Sequence of chain 1.B:
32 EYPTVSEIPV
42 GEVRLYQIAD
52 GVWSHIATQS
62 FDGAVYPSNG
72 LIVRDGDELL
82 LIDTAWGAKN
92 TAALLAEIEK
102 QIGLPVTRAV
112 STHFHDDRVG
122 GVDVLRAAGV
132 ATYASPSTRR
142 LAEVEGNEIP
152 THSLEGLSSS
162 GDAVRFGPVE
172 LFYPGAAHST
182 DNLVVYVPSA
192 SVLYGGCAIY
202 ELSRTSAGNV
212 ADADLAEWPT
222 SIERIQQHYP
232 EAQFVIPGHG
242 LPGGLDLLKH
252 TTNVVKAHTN

Binding-site contacts:
Ligand atom N04 contacts residue HIS179 of chain 1.B at 3.4 Å.
Ligand atom N04 contacts residue ZN1 of chain 1.K at 2.7 Å.
Ligand atom O10 contacts residue ASN210 of chain 1.B at 2.7 Å (h-bond).
Ligand atom C12 contacts residue ARG205 of chain 1.B at 3.6 Å.
Ligand atom C24 contacts residue PHE62 of chain 1.B at 3.4 Å (hydrophobic).
Ligand atom C01 contacts residue HIS179 of chain 1.B at 3.7 Å.
Ligand atom C11 contacts residue TYR67 of chain 1.B at 3.7 Å (hydrophobic).
Ligand atom C23 contacts residue PHE62 of chain 1.B at 3.4 Å (hydrophobic).
Ligand atom C06 contacts residue ASN210 of chain 1.B at 3.0 Å.
Ligand atom N03 contacts residue HIS240 of chain 1.B at 3.0 Å (h-bond).
Ligand atom C14 contacts residue TYR67 of chain 1.B at 3.6 Å (hydrophobic).
Ligand atom C22 contacts residue TYR67 of chain 1.B at 3.5 Å (hydrophobic).
Ligand atom C14 contacts residue ARG205 of chain 1.B at 3.6 Å.
Ligand atom N03 contacts residue ZN1 of chain 1.J at 3.7 Å.
Ligand atom N05 contacts residue ARG205 of chain 1.B at 3.2 Å (salt-bridge).
Ligand atom C24 contacts residue TRP87 of chain 1.B at 3.7 Å (hydrophobic).
Ligand atom N04 contacts residue HIS240 of chain 1.B at 3.1 Å.
Ligand atom N18 contacts residue OH1 of chain 1.M at 2.5 Å (h-bond).
Ligand atom C02 contacts residue OH1 of chain 1.M at 3.1 Å.
Ligand atom N05 contacts residue HIS179 of chain 1.B at 3.6 Å.
Ligand atom N03 contacts residue OH1 of chain 1.M at 2.6 Å (h-bond).
Ligand atom C16 contacts residue TYR67 of chain 1.B at 3.4 Å (hydrophobic).
Ligand atom C23 contacts residue TYR67 of chain 1.B at 3.7 Å (hydrophobic).
Ligand atom C02 contacts residue ZN1 of chain 1.K at 3.2 Å.
Ligand atom C20 contacts residue TRP87 of chain 1.B at 3.3 Å (hydrophobic).
Ligand atom C19 contacts residue OH1 of chain 1.M at 3.3 Å.
Ligand atom N18 contacts residue ZN1 of chain 1.K at 3.6 Å.
Ligand atom C25 contacts residue TRP87 of chain 1.B at 3.2 Å (hydrophobic).
Ligand atom C15 contacts residue TYR67 of chain 1.B at 3.3 Å (hydrophobic).
Ligand atom C19 contacts residue ASP118 of chain 1.B at 3.3 Å.
Ligand atom C13 contacts residue ARG205 of chain 1.B at 3.4 Å.
Ligand atom N03 contacts residue HIS179 of chain 1.B at 3.3 Å.
Ligand atom C19 contacts residue ZN1 of chain 1.K at 3.5 Å.
Ligand atom N03 contacts residue ZN1 of chain 1.K at 2.1 Å.
Ligand atom O10 contacts residue GLY209 of chain 1.B at 3.0 Å.
Ligand atom C21 contacts residue TRP87 of chain 1.B at 3.4 Å (hydrophobic).
Ligand atom C12 contacts residue TYR67 of chain 1.B at 3.3 Å (hydrophobic).
Ligand atom C11 contacts residue ARG205 of chain 1.B at 3.3 Å.
Ligand atom C02 contacts residue HIS179 of chain 1.B at 3.5 Å.
Ligand atom C17 contacts residue OH1 of chain 1.M at 3.0 Å.

The small molecule below binds the protein below.
Small molecule (SMILES): O=S(=O)(NCc1nn[nH]c1CNCc1ccccc1)c1ccccc1